Binding-site contacts:
Ligand atom O5 contacts residue TRP285 of chain 1.AB at 3.1 Å (h-bond).
Ligand atom C2 contacts residue ASN252 of chain 1.ZA at 4.4 Å.
Ligand atom C3 contacts residue TRP285 of chain 1.AB at 4.0 Å (hydrophobic).
Ligand atom C5 contacts residue TRP285 of chain 1.AB at 3.7 Å (hydrophobic).
Ligand atom O3 contacts residue TRP285 of chain 1.AB at 3.9 Å.
Ligand atom O1 contacts residue TRP285 of chain 1.AB at 3.1 Å.
Ligand atom O2 contacts residue VAL255 of chain 1.ZA at 3.9 Å.
Ligand atom C1 contacts residue TRP285 of chain 1.AB at 3.5 Å (hydrophobic).
Ligand atom O1 contacts residue ASN252 of chain 1.ZA at 4.2 Å.
Ligand atom C2 contacts residue TRP285 of chain 1.AB at 3.5 Å (hydrophobic).
Ligand atom C4 contacts residue TRP285 of chain 1.AB at 4.0 Å (hydrophobic).
Ligand atom O4 contacts residue TRP285 of chain 1.AB at 3.2 Å.
Ligand atom O2 contacts residue TRP285 of chain 1.AB at 4.3 Å.
Ligand atom O6 contacts residue TRP285 of chain 1.AB at 3.2 Å (h-bond).
Ligand atom C6 contacts residue TRP285 of chain 1.AB at 3.4 Å (hydrophobic).
Ligand atom O1 contacts residue ALA254 of chain 1.ZA at 4.3 Å.
Ligand atom O2 contacts residue ASN252 of chain 1.ZA at 3.1 Å (h-bond).
Ligand atom O1 contacts residue VAL255 of chain 1.ZA at 4.0 Å.

Sequence of chain 1.AB:
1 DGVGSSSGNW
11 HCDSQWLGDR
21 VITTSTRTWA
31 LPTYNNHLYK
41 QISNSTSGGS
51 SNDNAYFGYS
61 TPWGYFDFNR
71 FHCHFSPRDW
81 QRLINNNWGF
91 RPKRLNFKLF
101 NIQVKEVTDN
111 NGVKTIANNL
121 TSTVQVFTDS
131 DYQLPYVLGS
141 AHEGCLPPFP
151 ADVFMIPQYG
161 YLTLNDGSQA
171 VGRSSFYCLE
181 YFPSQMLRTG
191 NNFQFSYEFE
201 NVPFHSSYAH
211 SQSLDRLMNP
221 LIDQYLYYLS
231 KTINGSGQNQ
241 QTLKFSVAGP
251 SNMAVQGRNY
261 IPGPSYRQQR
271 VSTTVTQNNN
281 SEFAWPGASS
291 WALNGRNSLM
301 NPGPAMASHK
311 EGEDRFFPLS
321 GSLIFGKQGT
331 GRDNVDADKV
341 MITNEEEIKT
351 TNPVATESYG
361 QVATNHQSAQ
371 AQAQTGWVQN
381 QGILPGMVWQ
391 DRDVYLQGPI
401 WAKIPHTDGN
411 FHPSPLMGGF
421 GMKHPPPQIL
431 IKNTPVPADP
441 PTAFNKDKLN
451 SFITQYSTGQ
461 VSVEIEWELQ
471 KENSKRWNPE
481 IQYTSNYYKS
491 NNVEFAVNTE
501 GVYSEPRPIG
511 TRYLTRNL

Sequence of chain 1.ZA:
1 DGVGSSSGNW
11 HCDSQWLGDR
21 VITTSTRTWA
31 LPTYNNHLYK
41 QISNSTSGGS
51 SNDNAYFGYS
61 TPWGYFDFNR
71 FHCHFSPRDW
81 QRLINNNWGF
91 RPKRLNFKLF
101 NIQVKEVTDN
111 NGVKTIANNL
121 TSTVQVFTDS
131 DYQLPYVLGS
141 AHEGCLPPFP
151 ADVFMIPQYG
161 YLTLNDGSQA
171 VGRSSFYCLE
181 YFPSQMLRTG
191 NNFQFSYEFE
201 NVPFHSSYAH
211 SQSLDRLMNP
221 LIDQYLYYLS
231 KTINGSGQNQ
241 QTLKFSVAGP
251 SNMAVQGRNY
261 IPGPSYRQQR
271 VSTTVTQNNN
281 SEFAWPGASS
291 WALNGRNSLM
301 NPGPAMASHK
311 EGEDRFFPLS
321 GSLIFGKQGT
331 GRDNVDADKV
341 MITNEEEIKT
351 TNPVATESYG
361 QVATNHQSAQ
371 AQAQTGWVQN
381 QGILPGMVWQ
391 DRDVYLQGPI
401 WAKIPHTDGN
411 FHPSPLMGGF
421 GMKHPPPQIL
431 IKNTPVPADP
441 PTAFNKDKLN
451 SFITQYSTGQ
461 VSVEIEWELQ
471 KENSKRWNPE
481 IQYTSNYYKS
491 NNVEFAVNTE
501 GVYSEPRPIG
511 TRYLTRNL

A protein and the small-molecule ligand that binds it are described below.
Small molecule (SMILES): OC[C@H]1O[C@@H](O)[C@H](O)[C@@H](O)[C@H]1O